A small-molecule ligand and the protein it binds are described below.
Small molecule (SMILES): C=CC1=C(C)/C(=C/c2[nH]c(/C=C3\N=C(/C=C4\NC(=O)C(C)=C4C=C)C(C)=C3CCC(=O)O)c(CCC(=O)O)c2C)NC1=O

Sequence of chain 2.A:
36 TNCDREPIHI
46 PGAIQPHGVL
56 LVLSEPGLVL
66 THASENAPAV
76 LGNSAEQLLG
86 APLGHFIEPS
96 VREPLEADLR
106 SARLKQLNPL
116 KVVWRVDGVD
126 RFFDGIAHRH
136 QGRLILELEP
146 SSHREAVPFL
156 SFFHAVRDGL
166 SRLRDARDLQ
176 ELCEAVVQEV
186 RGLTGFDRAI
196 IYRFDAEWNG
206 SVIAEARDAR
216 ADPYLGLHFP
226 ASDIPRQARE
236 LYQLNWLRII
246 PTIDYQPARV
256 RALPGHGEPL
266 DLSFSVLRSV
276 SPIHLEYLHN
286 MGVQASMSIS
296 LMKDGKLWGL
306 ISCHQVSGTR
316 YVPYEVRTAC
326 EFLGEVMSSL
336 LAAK

Binding-site contacts:
Ligand atom NA contacts residue ASP228 of chain 2.A at 3.1 Å (salt-bridge).
Ligand atom OB contacts residue SER307 of chain 2.A at 3.0 Å (h-bond).
Ligand atom CBA contacts residue HIS279 of chain 2.A at 3.4 Å.
Ligand atom O1D contacts residue TYR237 of chain 2.A at 2.5 Å (h-bond).
Ligand atom NA contacts residue HIS279 of chain 2.A at 3.2 Å.
Ligand atom O1A contacts residue SER291 of chain 2.A at 3.5 Å (h-bond).
Ligand atom CAD contacts residue TYR237 of chain 2.A at 3.3 Å (hydrophobic).
Ligand atom C4D contacts residue HIS279 of chain 2.A at 3.6 Å.
Ligand atom C1D contacts residue PRO230 of chain 2.A at 3.4 Å (hydrophobic).
Ligand atom O2D contacts residue SER276 of chain 2.A at 3.1 Å (h-bond).
Ligand atom C2A contacts residue HIS279 of chain 2.A at 3.6 Å.
Ligand atom ND contacts residue ASP228 of chain 2.A at 3.1 Å (salt-bridge).
Ligand atom C4A contacts residue HIS279 of chain 2.A at 3.5 Å.
Ligand atom O2D contacts residue VAL275 of chain 2.A at 3.4 Å.
Ligand atom O1D contacts residue ARG273 of chain 2.A at 2.8 Å (salt-bridge).
Ligand atom CHB contacts residue ILE229 of chain 2.A at 3.5 Å (hydrophobic).
Ligand atom O2A contacts residue HIS279 of chain 2.A at 2.8 Å (h-bond).
Ligand atom CAA contacts residue TYR237 of chain 2.A at 3.4 Å (hydrophobic).
Ligand atom C1A contacts residue HIS279 of chain 2.A at 3.2 Å.
Ligand atom NA contacts residue ILE229 of chain 2.A at 3.4 Å.
Ligand atom CBD contacts residue TYR237 of chain 2.A at 3.3 Å (hydrophobic).
Ligand atom CMB contacts residue TYR282 of chain 2.A at 3.1 Å (hydrophobic).
Ligand atom CGD contacts residue ARG273 of chain 2.A at 3.6 Å.
Ligand atom OB contacts residue HIS309 of chain 2.A at 2.8 Å (h-bond).
Ligand atom CMD contacts residue SER276 of chain 2.A at 3.5 Å.
Ligand atom CBC contacts residue CYS38 of chain 2.A at 1.6 Å (hydrophobic).
Ligand atom ND contacts residue HIS279 of chain 2.A at 3.5 Å (h-bond).
Ligand atom O2D contacts residue ARG273 of chain 2.A at 2.9 Å (salt-bridge).
Ligand atom NC contacts residue ASP228 of chain 2.A at 3.2 Å (salt-bridge).
Ligand atom OC contacts residue ASP228 of chain 2.A at 3.2 Å (salt-bridge).
Ligand atom CGA contacts residue HIS279 of chain 2.A at 3.5 Å.
Ligand atom OC contacts residue TYR282 of chain 2.A at 3.1 Å.
Ligand atom CGD contacts residue TYR237 of chain 2.A at 3.3 Å (hydrophobic).
Ligand atom CHA contacts residue HIS279 of chain 2.A at 3.5 Å.
Ligand atom CGA contacts residue SER291 of chain 2.A at 3.5 Å.
Ligand atom CAC contacts residue CYS38 of chain 2.A at 2.9 Å (hydrophobic).
Ligand atom O2A contacts residue SER291 of chain 2.A at 2.8 Å (h-bond).
Ligand atom C4A contacts residue ILE229 of chain 2.A at 3.4 Å (hydrophobic).
Ligand atom CHA contacts residue TYR237 of chain 2.A at 3.5 Å (hydrophobic).
Ligand atom O1A contacts residue SER293 of chain 2.A at 2.6 Å (h-bond).